This protein binds this small molecule.
Small molecule (SMILES): CC(=O)N[C@@H]1[C@@H](O)[C@H](O)[C@@H](CO)O[C@H]1O

Sequence of chain 1.B:
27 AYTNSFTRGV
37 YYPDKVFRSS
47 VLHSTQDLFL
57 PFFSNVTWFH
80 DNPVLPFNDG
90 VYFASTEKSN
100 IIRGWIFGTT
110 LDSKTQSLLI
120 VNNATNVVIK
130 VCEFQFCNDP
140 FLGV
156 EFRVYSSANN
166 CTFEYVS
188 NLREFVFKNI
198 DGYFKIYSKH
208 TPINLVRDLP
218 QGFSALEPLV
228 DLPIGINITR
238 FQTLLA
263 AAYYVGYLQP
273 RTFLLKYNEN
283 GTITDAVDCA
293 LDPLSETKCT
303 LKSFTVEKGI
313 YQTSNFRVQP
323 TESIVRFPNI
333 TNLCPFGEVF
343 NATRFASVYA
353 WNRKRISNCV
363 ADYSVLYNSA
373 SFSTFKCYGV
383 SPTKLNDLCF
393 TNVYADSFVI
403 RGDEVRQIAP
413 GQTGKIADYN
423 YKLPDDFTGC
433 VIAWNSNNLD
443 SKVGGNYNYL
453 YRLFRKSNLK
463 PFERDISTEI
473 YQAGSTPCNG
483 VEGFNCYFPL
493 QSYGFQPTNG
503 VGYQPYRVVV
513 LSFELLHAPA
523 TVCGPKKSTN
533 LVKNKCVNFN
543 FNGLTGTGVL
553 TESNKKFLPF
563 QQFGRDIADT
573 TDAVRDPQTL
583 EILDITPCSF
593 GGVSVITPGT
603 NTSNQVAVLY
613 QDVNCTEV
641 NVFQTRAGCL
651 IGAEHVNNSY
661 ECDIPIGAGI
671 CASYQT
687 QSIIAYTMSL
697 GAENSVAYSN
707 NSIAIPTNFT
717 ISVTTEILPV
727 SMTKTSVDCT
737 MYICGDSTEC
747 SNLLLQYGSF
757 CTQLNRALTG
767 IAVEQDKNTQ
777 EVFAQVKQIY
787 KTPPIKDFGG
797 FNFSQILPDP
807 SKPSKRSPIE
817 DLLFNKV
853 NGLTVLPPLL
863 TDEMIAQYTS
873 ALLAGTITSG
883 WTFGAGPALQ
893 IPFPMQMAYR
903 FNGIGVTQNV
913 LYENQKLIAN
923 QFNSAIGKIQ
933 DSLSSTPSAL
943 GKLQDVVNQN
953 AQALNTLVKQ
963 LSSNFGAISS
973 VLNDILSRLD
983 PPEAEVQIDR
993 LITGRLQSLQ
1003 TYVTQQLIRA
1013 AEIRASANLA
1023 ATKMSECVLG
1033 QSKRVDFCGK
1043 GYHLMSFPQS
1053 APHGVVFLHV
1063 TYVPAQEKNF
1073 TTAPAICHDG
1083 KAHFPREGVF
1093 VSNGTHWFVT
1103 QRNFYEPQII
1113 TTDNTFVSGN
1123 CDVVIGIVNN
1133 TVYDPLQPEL

Binding-site contacts:
Ligand atom C3 contacts residue ASN603 of chain 1.B at 3.5 Å.
Ligand atom C2 contacts residue ASN603 of chain 1.B at 2.2 Å.
Ligand atom C5 contacts residue ASN603 of chain 1.B at 3.5 Å.
Ligand atom O3 contacts residue ASN603 of chain 1.B at 4.1 Å.
Ligand atom N2 contacts residue ASN603 of chain 1.B at 2.7 Å (h-bond).
Ligand atom C1 contacts residue ASN603 of chain 1.B at 1.4 Å.
Ligand atom O7 contacts residue ASN603 of chain 1.B at 2.9 Å.
Ligand atom N2 contacts residue THR604 of chain 1.B at 4.4 Å.
Ligand atom C7 contacts residue THR604 of chain 1.B at 3.2 Å.
Ligand atom C8 contacts residue ASN603 of chain 1.B at 4.3 Å.
Ligand atom C4 contacts residue ASN603 of chain 1.B at 3.4 Å.
Ligand atom C8 contacts residue THR604 of chain 1.B at 3.4 Å.
Ligand atom O5 contacts residue ASN603 of chain 1.B at 2.2 Å (h-bond).
Ligand atom C7 contacts residue ASN603 of chain 1.B at 3.2 Å.
Ligand atom C6 contacts residue ASN603 of chain 1.B at 4.1 Å.
Ligand atom O6 contacts residue ASN603 of chain 1.B at 3.9 Å.
Ligand atom O7 contacts residue THR604 of chain 1.B at 2.3 Å (h-bond).